A protein and the small-molecule ligand that binds it are described below.
Small molecule (SMILES): CC(=O)N[C@@H]1[C@@H](O)[C@H](O)[C@@H](CO)O[C@H]1O

Binding-site contacts:
Ligand atom C4 contacts residue ASN191 of chain 1.B at 4.2 Å.
Ligand atom N2 contacts residue ARG189 of chain 1.B at 4.0 Å.
Ligand atom C8 contacts residue ASN191 of chain 1.B at 4.4 Å.
Ligand atom C5 contacts residue ASN191 of chain 1.B at 3.7 Å.
Ligand atom C8 contacts residue TYR190 of chain 1.B at 4.3 Å (hydrophobic).
Ligand atom C3 contacts residue ASN191 of chain 1.B at 3.8 Å.
Ligand atom C2 contacts residue ASN191 of chain 1.B at 2.5 Å.
Ligand atom C8 contacts residue ARG189 of chain 1.B at 3.8 Å.
Ligand atom O5 contacts residue ASN191 of chain 1.B at 2.4 Å (h-bond).
Ligand atom C1 contacts residue ASN191 of chain 1.B at 1.4 Å.
Ligand atom N2 contacts residue ASN191 of chain 1.B at 2.9 Å (h-bond).
Ligand atom O7 contacts residue ASN191 of chain 1.B at 3.4 Å (h-bond).
Ligand atom C7 contacts residue ARG189 of chain 1.B at 4.2 Å.
Ligand atom C7 contacts residue ASN191 of chain 1.B at 3.3 Å.

Sequence of chain 1.B:
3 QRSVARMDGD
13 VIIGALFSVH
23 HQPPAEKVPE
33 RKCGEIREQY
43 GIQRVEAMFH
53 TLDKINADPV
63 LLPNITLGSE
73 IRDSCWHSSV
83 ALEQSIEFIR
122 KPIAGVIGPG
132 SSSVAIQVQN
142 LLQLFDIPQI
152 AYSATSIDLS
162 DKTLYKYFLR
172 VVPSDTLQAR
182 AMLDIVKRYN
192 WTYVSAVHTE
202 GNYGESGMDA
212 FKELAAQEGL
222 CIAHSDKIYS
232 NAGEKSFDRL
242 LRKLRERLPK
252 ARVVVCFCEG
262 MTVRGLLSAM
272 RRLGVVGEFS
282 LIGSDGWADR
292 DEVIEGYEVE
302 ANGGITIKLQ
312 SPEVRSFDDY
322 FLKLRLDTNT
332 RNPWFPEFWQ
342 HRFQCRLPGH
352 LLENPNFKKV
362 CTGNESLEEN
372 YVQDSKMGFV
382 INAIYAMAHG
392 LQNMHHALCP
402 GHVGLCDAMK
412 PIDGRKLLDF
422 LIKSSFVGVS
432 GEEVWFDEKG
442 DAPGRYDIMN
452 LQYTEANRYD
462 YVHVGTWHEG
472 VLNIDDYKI